The protein below binds the small molecule below.
Small molecule (SMILES): O=C([O-])C(=O)[O-]

Binding-site contacts:
Ligand atom O3 contacts residue MET207 of chain 1.D at 4.2 Å.
Ligand atom C2 contacts residue ARG210 of chain 1.D at 4.3 Å.
Ligand atom O4 contacts residue ASP212 of chain 1.D at 3.8 Å.
Ligand atom C2 contacts residue GLU188 of chain 1.D at 3.6 Å.
Ligand atom O3 contacts residue LYS186 of chain 1.D at 4.2 Å.
Ligand atom O1 contacts residue ASP212 of chain 1.D at 4.2 Å.
Ligand atom C1 contacts residue MG1 of chain 1.Y at 3.3 Å.
Ligand atom O4 contacts residue GLY211 of chain 1.D at 2.7 Å (h-bond).
Ligand atom C2 contacts residue GLY211 of chain 1.D at 3.7 Å.
Ligand atom C2 contacts residue THR244 of chain 1.D at 3.5 Å.
Ligand atom O1 contacts residue ALA209 of chain 1.D at 4.0 Å.
Ligand atom O2 contacts residue GLY211 of chain 1.D at 3.8 Å.
Ligand atom C1 contacts residue ALA209 of chain 1.D at 3.8 Å (hydrophobic).
Ligand atom O1 contacts residue GLU188 of chain 1.D at 3.3 Å (salt-bridge).
Ligand atom O3 contacts residue ALA209 of chain 1.D at 4.5 Å.
Ligand atom O3 contacts residue ARG87 of chain 1.D at 3.9 Å.
Ligand atom O4 contacts residue ARG210 of chain 1.D at 3.4 Å (salt-bridge).
Ligand atom O4 contacts residue THR244 of chain 1.D at 2.6 Å (h-bond).
Ligand atom O4 contacts residue MG1 of chain 1.Y at 4.5 Å.
Ligand atom O1 contacts residue LYS186 of chain 1.D at 2.8 Å (salt-bridge).
Ligand atom C1 contacts residue LYS186 of chain 1.D at 3.8 Å.
Ligand atom O2 contacts residue MG1 of chain 1.Y at 2.4 Å.
Ligand atom C2 contacts residue ASP212 of chain 1.D at 3.8 Å.
Ligand atom C2 contacts residue ALA209 of chain 1.D at 3.6 Å (hydrophobic).
Ligand atom O4 contacts residue ALA209 of chain 1.D at 3.2 Å.
Ligand atom O2 contacts residue ASP212 of chain 1.D at 2.7 Å (salt-bridge).
Ligand atom O2 contacts residue ALA209 of chain 1.D at 3.9 Å.
Ligand atom C1 contacts residue GLU188 of chain 1.D at 3.9 Å.
Ligand atom O1 contacts residue MG1 of chain 1.Y at 2.5 Å.
Ligand atom C2 contacts residue MG1 of chain 1.Y at 3.3 Å.
Ligand atom O3 contacts residue MET276 of chain 1.D at 4.0 Å.
Ligand atom C1 contacts residue THR244 of chain 1.D at 3.8 Å.
Ligand atom O1 contacts residue ARG87 of chain 1.D at 4.5 Å.
Ligand atom O3 contacts residue THR244 of chain 1.D at 3.2 Å (h-bond).
Ligand atom O2 contacts residue GLU188 of chain 1.D at 2.8 Å (salt-bridge).

Sequence of chain 1.D:
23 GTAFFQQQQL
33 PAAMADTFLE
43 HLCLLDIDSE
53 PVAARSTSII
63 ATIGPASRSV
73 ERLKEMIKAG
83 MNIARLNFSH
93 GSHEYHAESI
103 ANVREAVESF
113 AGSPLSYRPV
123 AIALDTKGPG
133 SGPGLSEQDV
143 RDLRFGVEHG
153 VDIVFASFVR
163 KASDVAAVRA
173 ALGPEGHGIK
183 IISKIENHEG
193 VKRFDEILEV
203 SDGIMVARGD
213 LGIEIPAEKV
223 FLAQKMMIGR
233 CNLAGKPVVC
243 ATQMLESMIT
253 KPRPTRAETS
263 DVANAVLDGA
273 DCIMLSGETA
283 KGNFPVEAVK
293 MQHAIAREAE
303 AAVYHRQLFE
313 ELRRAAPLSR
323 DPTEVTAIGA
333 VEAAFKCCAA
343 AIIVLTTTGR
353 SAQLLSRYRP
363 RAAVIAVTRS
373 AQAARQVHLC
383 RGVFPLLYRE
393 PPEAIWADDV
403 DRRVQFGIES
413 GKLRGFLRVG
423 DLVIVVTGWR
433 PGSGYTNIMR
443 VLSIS